Binding-site contacts:
Ligand atom C24 contacts residue CLR1 of chain 1.L at 3.5 Å.
Ligand atom C2 contacts residue ASN753 of chain 1.A at 4.3 Å.
Ligand atom C15 contacts residue TRP315 of chain 1.A at 4.3 Å (hydrophobic).
Ligand atom C6 contacts residue TRP315 of chain 1.A at 4.2 Å (hydrophobic).
Ligand atom C21 contacts residue ALA308 of chain 1.A at 4.1 Å (hydrophobic).
Ligand atom C11 contacts residue SER756 of chain 1.A at 4.2 Å.
Ligand atom C23 contacts residue ALA308 of chain 1.A at 4.0 Å (hydrophobic).
Ligand atom C2 contacts residue LEU757 of chain 1.A at 3.5 Å (hydrophobic).
Ligand atom C18 contacts residue LEU312 of chain 1.A at 3.9 Å (hydrophobic).
Ligand atom O1 contacts residue ASN753 of chain 1.A at 3.6 Å (h-bond).
Ligand atom C7 contacts residue TRP315 of chain 1.A at 4.1 Å (hydrophobic).
Ligand atom C8 contacts residue TRP315 of chain 1.A at 4.3 Å (hydrophobic).
Ligand atom C1 contacts residue LEU757 of chain 1.A at 3.4 Å (hydrophobic).
Ligand atom C27 contacts residue SER309 of chain 1.A at 4.0 Å.
Ligand atom C4 contacts residue ASN753 of chain 1.A at 3.8 Å.
Ligand atom C24 contacts residue LEU312 of chain 1.A at 4.4 Å (hydrophobic).
Ligand atom C26 contacts residue CLR1 of chain 1.L at 3.5 Å.
Ligand atom C19 contacts residue TRP315 of chain 1.A at 3.9 Å (hydrophobic).
Ligand atom C27 contacts residue ALA308 of chain 1.A at 3.5 Å (hydrophobic).
Ligand atom C21 contacts residue LEU760 of chain 1.A at 3.9 Å (hydrophobic).
Ligand atom C18 contacts residue ALA311 of chain 1.A at 4.1 Å (hydrophobic).
Ligand atom C25 contacts residue ILE221 of chain 1.A at 4.5 Å (hydrophobic).
Ligand atom C25 contacts residue CLR1 of chain 1.L at 3.9 Å.
Ligand atom C12 contacts residue LEU760 of chain 1.A at 4.2 Å (hydrophobic).
Ligand atom C3 contacts residue ASN753 of chain 1.A at 4.2 Å.
Ligand atom C19 contacts residue SER756 of chain 1.A at 3.8 Å.
Ligand atom C5 contacts residue TRP315 of chain 1.A at 4.4 Å (hydrophobic).
Ligand atom C27 contacts residue LEU305 of chain 1.A at 4.0 Å (hydrophobic).

Sequence of chain 1.A:
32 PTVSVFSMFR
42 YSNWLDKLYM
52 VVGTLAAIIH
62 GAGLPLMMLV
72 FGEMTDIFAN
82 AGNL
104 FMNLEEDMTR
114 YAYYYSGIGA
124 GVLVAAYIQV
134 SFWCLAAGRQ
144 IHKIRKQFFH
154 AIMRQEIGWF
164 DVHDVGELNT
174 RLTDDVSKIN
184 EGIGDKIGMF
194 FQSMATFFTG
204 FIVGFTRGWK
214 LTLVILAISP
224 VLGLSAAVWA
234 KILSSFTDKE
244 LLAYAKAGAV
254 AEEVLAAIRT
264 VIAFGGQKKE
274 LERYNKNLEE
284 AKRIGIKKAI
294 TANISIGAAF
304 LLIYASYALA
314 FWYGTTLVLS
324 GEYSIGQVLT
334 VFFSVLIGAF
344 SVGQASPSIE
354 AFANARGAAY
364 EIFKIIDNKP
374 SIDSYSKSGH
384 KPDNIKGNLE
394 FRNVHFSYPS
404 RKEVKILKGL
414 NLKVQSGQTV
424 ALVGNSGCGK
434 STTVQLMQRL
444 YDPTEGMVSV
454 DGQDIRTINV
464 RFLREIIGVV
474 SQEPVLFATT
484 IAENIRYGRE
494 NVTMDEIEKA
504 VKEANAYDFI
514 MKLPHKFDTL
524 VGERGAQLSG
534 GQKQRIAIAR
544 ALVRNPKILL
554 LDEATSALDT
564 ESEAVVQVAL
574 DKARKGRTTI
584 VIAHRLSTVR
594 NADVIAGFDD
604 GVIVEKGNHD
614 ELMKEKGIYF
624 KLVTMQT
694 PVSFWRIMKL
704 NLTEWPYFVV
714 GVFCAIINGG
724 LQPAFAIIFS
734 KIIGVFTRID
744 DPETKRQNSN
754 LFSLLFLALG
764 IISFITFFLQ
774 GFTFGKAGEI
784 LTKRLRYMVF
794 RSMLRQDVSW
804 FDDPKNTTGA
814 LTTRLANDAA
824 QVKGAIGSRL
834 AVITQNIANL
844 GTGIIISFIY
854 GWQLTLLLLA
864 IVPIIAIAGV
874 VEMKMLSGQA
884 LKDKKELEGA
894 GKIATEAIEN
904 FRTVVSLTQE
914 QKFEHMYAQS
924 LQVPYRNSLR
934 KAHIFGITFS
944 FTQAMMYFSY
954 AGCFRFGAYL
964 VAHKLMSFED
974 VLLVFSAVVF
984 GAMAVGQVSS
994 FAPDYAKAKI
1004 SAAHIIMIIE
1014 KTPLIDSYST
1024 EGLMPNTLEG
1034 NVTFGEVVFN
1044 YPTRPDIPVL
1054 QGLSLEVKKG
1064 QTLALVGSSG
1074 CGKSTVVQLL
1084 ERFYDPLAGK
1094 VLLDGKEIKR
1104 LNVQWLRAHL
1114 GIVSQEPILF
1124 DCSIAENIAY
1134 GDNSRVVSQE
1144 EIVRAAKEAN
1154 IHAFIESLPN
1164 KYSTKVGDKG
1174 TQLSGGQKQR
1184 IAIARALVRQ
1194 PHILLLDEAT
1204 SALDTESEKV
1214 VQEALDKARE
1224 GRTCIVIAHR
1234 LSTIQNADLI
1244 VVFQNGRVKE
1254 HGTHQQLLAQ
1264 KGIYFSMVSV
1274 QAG

This small molecule binds to this protein.
Small molecule (SMILES): CC(C)CCC[C@@H](C)[C@H]1CC[C@H]2[C@@H]3CC=C4C[C@@H](O)CC[C@]4(C)[C@H]3CC[C@]12C